Sequence of chain 1.A:
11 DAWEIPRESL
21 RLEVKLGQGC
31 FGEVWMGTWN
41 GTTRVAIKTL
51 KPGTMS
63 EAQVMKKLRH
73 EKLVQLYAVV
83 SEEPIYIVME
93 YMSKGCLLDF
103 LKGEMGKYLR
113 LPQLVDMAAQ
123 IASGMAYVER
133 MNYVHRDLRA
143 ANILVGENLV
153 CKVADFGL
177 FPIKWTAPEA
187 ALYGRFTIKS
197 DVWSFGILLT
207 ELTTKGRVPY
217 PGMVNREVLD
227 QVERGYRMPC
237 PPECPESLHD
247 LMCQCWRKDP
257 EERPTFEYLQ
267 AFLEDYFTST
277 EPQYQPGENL

A small-molecule ligand and the protein it binds are described below.
Small molecule (SMILES): C=CC(=O)Nc1cccc(Oc2nc(Nc3cc(C)[nH]n3)cc(N3CCN(C)CC3)n2)c1

Binding-site contacts:
Ligand atom CAX contacts residue ALA46 of chain 1.A at 3.5 Å (hydrophobic).
Ligand atom CAA contacts residue CYS98 of chain 1.A at 1.6 Å (hydrophobic).
Ligand atom CBA contacts residue MET94 of chain 1.A at 3.9 Å (hydrophobic).
Ligand atom CBA contacts residue ALA46 of chain 1.A at 3.8 Å (hydrophobic).
Ligand atom C4 contacts residue GLY97 of chain 1.A at 3.6 Å.
Ligand atom CAX contacts residue LEU146 of chain 1.A at 3.6 Å (hydrophobic).
Ligand atom NAT contacts residue TYR93 of chain 1.A at 3.7 Å.
Ligand atom CAI contacts residue ALA46 of chain 1.A at 3.8 Å (hydrophobic).
Ligand atom CAL contacts residue SER95 of chain 1.A at 3.2 Å.
Ligand atom CAE contacts residue LEU26 of chain 1.A at 3.4 Å (hydrophobic).
Ligand atom CAL contacts residue GLY97 of chain 1.A at 3.9 Å.
Ligand atom CBA contacts residue LEU146 of chain 1.A at 3.9 Å (hydrophobic).
Ligand atom CAK contacts residue CYS98 of chain 1.A at 2.8 Å (hydrophobic).
Ligand atom CAG contacts residue LEU26 of chain 1.A at 3.7 Å (hydrophobic).
Ligand atom OAD contacts residue ALA143 of chain 1.A at 3.8 Å.
Ligand atom NAP contacts residue TYR93 of chain 1.A at 3.7 Å.
Ligand atom CAX contacts residue GLU92 of chain 1.A at 3.9 Å.
Ligand atom NAP contacts residue LEU146 of chain 1.A at 3.9 Å.
Ligand atom CAW contacts residue CYS98 of chain 1.A at 3.0 Å (hydrophobic).
Ligand atom OAD contacts residue CYS98 of chain 1.A at 3.1 Å (h-bond).
Ligand atom CAB contacts residue MET91 of chain 1.A at 3.8 Å (hydrophobic).
Ligand atom CAL contacts residue LYS96 of chain 1.A at 3.7 Å.
Ligand atom C5 contacts residue LEU26 of chain 1.A at 3.9 Å (hydrophobic).
Ligand atom NAP contacts residue GLU92 of chain 1.A at 3.2 Å (salt-bridge).
Ligand atom CAE contacts residue GLY27 of chain 1.A at 3.5 Å.
Ligand atom CAI contacts residue LEU146 of chain 1.A at 3.7 Å (hydrophobic).
Ligand atom C6 contacts residue MET94 of chain 1.A at 3.5 Å (hydrophobic).
Ligand atom C5 contacts residue MET94 of chain 1.A at 3.4 Å (hydrophobic).
Ligand atom NAU contacts residue ALA46 of chain 1.A at 3.3 Å.
Ligand atom NBF contacts residue GLY97 of chain 1.A at 3.8 Å.
Ligand atom NAU contacts residue LEU146 of chain 1.A at 3.8 Å.
Ligand atom CAG contacts residue GLY27 of chain 1.A at 3.6 Å.
Ligand atom NAS contacts residue CYS98 of chain 1.A at 3.8 Å.
Ligand atom NAP contacts residue ALA46 of chain 1.A at 3.5 Å.
Ligand atom NAU contacts residue GLU92 of chain 1.A at 2.8 Å (salt-bridge).
Ligand atom NAT contacts residue MET94 of chain 1.A at 2.9 Å (h-bond).
Ligand atom CAA contacts residue ASP101 of chain 1.A at 3.8 Å.
Ligand atom C5 contacts residue GLY97 of chain 1.A at 3.6 Å.
Ligand atom NAP contacts residue MET94 of chain 1.A at 3.1 Å (h-bond).
Ligand atom CAN contacts residue SER95 of chain 1.A at 3.3 Å.